A protein and the small-molecule ligand that binds it are described below.
Small molecule (SMILES): O=c1[nH]c(=O)c2[nH]c(=O)[nH]c2[nH]1

Sequence of chain 1.A:
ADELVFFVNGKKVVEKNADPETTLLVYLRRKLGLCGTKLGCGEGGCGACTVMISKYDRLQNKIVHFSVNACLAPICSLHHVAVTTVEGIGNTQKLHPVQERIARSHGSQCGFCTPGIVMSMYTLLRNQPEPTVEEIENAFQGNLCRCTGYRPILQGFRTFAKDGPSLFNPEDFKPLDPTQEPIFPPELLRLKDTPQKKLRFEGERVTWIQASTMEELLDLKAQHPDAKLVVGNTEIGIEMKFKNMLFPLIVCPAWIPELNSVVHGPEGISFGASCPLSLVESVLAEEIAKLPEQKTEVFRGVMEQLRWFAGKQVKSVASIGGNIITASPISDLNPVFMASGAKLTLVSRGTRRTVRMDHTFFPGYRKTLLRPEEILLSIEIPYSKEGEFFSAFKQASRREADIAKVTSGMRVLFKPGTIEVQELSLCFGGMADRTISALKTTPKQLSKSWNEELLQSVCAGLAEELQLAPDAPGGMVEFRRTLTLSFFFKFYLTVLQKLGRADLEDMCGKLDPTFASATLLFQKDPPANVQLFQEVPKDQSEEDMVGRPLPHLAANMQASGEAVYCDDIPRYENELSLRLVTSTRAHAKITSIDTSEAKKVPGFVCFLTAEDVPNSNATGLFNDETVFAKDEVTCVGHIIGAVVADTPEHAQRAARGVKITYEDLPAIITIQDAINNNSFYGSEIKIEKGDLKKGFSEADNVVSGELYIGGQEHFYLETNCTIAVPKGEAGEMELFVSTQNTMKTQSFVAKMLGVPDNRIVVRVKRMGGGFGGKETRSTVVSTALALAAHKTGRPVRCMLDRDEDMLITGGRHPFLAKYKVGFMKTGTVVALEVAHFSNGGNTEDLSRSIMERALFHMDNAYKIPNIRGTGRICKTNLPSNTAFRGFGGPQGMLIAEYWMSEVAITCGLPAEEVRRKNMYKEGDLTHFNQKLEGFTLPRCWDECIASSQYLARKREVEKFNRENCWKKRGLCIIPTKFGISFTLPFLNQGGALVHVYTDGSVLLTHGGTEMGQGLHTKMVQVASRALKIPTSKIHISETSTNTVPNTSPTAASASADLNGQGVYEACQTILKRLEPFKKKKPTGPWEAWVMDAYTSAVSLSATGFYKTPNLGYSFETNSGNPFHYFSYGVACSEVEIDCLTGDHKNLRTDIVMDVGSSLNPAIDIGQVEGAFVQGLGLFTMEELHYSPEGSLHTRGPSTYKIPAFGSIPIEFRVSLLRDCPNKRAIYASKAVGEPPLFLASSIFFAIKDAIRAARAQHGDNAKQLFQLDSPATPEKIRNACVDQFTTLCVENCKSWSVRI

Binding-site contacts:
Ligand atom C2 contacts residue PHE914 of chain 1.A at 3.4 Å (hydrophobic).
Ligand atom C5 contacts residue GLU802 of chain 1.A at 3.7 Å.
Ligand atom C5 contacts residue PHE914 of chain 1.A at 3.3 Å (hydrophobic).
Ligand atom C5 contacts residue ALA1078 of chain 1.A at 4.0 Å (hydrophobic).
Ligand atom O11 contacts residue SER1008 of chain 1.A at 3.8 Å.
Ligand atom N3 contacts residue ALA1079 of chain 1.A at 3.6 Å.
Ligand atom N7 contacts residue ALA1078 of chain 1.A at 3.4 Å.
Ligand atom O24 contacts residue GLU1261 of chain 1.A at 3.5 Å (salt-bridge).
Ligand atom N7 contacts residue ALA1079 of chain 1.A at 3.8 Å.
Ligand atom N7 contacts residue PHE914 of chain 1.A at 3.3 Å.
Ligand atom N9 contacts residue GLU1261 of chain 1.A at 2.6 Å (salt-bridge).
Ligand atom N1 contacts residue PHE1009 of chain 1.A at 3.5 Å.
Ligand atom C8 contacts residue ALA1078 of chain 1.A at 3.9 Å (hydrophobic).
Ligand atom O24 contacts residue GLU802 of chain 1.A at 3.7 Å.
Ligand atom C6 contacts residue PHE1009 of chain 1.A at 3.6 Å (hydrophobic).
Ligand atom C2 contacts residue ARG880 of chain 1.A at 3.7 Å.
Ligand atom C4 contacts residue ALA1079 of chain 1.A at 3.4 Å (hydrophobic).
Ligand atom C5 contacts residue ALA1079 of chain 1.A at 3.7 Å (hydrophobic).
Ligand atom C8 contacts residue GLU1261 of chain 1.A at 3.5 Å.
Ligand atom C4 contacts residue GLU1261 of chain 1.A at 3.7 Å.
Ligand atom O13 contacts residue GLU802 of chain 1.A at 2.7 Å (salt-bridge).
Ligand atom N9 contacts residue PHE914 of chain 1.A at 3.4 Å.
Ligand atom C8 contacts residue ALA1079 of chain 1.A at 3.5 Å (hydrophobic).
Ligand atom O13 contacts residue PHE914 of chain 1.A at 3.5 Å.
Ligand atom C2 contacts residue ALA1079 of chain 1.A at 3.8 Å (hydrophobic).
Ligand atom C4 contacts residue PHE914 of chain 1.A at 3.2 Å (hydrophobic).
Ligand atom C6 contacts residue PHE914 of chain 1.A at 3.3 Å (hydrophobic).
Ligand atom O13 contacts residue PHE1009 of chain 1.A at 3.6 Å.
Ligand atom N3 contacts residue ARG880 of chain 1.A at 3.5 Å (salt-bridge).
Ligand atom C8 contacts residue PHE914 of chain 1.A at 3.5 Å (hydrophobic).
Ligand atom O11 contacts residue PHE914 of chain 1.A at 3.8 Å.
Ligand atom N1 contacts residue PHE914 of chain 1.A at 3.3 Å.
Ligand atom N7 contacts residue GLU802 of chain 1.A at 2.6 Å (salt-bridge).
Ligand atom C8 contacts residue GLU802 of chain 1.A at 3.6 Å.
Ligand atom O11 contacts residue ARG880 of chain 1.A at 2.9 Å (salt-bridge).
Ligand atom O11 contacts residue PHE1009 of chain 1.A at 3.7 Å.
Ligand atom O11 contacts residue THR1010 of chain 1.A at 3.5 Å (h-bond).
Ligand atom N9 contacts residue ALA1079 of chain 1.A at 3.3 Å (h-bond).
Ligand atom N3 contacts residue PHE914 of chain 1.A at 3.3 Å.
Ligand atom C6 contacts residue GLU802 of chain 1.A at 3.8 Å.